Binding-site contacts:
Ligand atom N14 contacts residue CYS104 of chain 1.A at 3.8 Å.
Ligand atom C1 contacts residue ARG87 of chain 1.A at 3.5 Å.
Ligand atom S17 contacts residue ASP216 of chain 1.A at 2.8 Å (salt-bridge).
Ligand atom C37 contacts residue OXY1 of chain 1.E at 3.0 Å.
Ligand atom N14 contacts residue TYR91 of chain 1.A at 3.0 Å (h-bond).
Ligand atom C16 contacts residue OXY1 of chain 1.E at 3.3 Å.
Ligand atom C30 contacts residue OXY1 of chain 1.E at 2.8 Å.
Ligand atom O42 contacts residue SER281 of chain 1.A at 2.5 Å (h-bond).
Ligand atom O42 contacts residue TYR189 of chain 1.A at 3.5 Å.
Ligand atom C31 contacts residue OXY1 of chain 1.E at 3.3 Å.
Ligand atom N29 contacts residue OXY1 of chain 1.E at 3.0 Å (h-bond).
Ligand atom O18 contacts residue PHE285 of chain 1.A at 3.3 Å.
Ligand atom C33 contacts residue OXY1 of chain 1.E at 0.5 Å.
Ligand atom C30 contacts residue SER281 of chain 1.A at 3.7 Å.
Ligand atom C1 contacts residue SER183 of chain 1.A at 3.7 Å.
Ligand atom C16 contacts residue FE1 of chain 1.F at 3.3 Å.
Ligand atom C16 contacts residue PHE211 of chain 1.A at 3.6 Å (hydrophobic).
Ligand atom O20 contacts residue ARG87 of chain 1.A at 2.7 Å (salt-bridge).
Ligand atom C33 contacts residue FE1 of chain 1.F at 3.3 Å.
Ligand atom S17 contacts residue OXY1 of chain 1.E at 3.2 Å (h-bond).
Ligand atom O42 contacts residue GLN225 of chain 1.A at 3.8 Å.
Ligand atom O20 contacts residue LEU321 of chain 1.A at 3.8 Å.
Ligand atom C31 contacts residue SER281 of chain 1.A at 3.4 Å.
Ligand atom O19 contacts residue ARG87 of chain 1.A at 2.8 Å (salt-bridge).
Ligand atom C32 contacts residue SER281 of chain 1.A at 3.8 Å.
Ligand atom C37 contacts residue PRO283 of chain 1.A at 3.8 Å (hydrophobic).
Ligand atom S17 contacts residue PHE285 of chain 1.A at 3.6 Å.
Ligand atom O43 contacts residue VAL272 of chain 1.A at 3.7 Å.
Ligand atom O43 contacts residue TYR189 of chain 1.A at 2.6 Å (h-bond).
Ligand atom C32 contacts residue OXY1 of chain 1.E at 2.0 Å.
Ligand atom C10 contacts residue LEU324 of chain 1.A at 3.8 Å (hydrophobic).
Ligand atom O19 contacts residue SER183 of chain 1.A at 2.8 Å (h-bond).
Ligand atom C31 contacts residue TYR189 of chain 1.A at 3.6 Å (hydrophobic).
Ligand atom S17 contacts residue HIS214 of chain 1.A at 3.2 Å (h-bond).
Ligand atom O18 contacts residue PRO283 of chain 1.A at 3.8 Å.
Ligand atom N11 contacts residue PHE285 of chain 1.A at 3.6 Å.
Ligand atom O42 contacts residue OXY1 of chain 1.E at 3.9 Å.
Ligand atom C16 contacts residue HIS214 of chain 1.A at 3.1 Å.
Ligand atom O43 contacts residue OXY1 of chain 1.E at 3.8 Å.
Ligand atom S17 contacts residue FE1 of chain 1.F at 2.2 Å.

Sequence of chain 1.A:
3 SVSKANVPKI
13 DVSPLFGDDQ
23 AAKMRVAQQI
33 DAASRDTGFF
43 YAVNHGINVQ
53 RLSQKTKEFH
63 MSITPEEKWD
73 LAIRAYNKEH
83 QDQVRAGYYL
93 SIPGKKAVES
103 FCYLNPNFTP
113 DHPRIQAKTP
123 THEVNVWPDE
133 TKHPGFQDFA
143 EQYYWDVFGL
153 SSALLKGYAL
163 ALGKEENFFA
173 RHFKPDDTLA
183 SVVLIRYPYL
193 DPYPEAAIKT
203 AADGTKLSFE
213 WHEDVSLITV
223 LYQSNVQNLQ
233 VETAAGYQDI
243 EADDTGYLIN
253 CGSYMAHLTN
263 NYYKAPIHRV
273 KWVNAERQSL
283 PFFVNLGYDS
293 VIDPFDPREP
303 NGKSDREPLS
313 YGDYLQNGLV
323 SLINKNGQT

A small-molecule ligand and the protein it binds are described below.
Small molecule (SMILES): CC(C)[C@@H](NC(=O)[C@H](CS)NC(=O)CCC[C@H](N)C(=O)O)C(=O)O